The small molecule below binds the protein below.
Small molecule (SMILES): NC(=O)c1ccc(-c2ncc(-c3ccc(Cl)cc3)o2)cc1

Sequence of chain 1.A:
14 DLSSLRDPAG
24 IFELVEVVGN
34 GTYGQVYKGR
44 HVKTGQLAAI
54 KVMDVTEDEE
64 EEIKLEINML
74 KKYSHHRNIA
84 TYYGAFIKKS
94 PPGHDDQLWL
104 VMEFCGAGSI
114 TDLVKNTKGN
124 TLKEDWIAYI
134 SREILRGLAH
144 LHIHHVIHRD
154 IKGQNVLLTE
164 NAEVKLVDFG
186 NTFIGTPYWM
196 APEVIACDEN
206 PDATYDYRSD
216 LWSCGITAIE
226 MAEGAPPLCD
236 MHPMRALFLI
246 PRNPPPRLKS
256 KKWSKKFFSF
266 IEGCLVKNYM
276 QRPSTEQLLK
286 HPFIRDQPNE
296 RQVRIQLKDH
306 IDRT

Binding-site contacts:
Ligand atom C5 contacts residue PHE107 of chain 1.A at 3.5 Å (hydrophobic).
Ligand atom O3 contacts residue LEU160 of chain 1.A at 3.4 Å.
Ligand atom C6 contacts residue TYR36 of chain 1.A at 4.0 Å (hydrophobic).
Ligand atom C17 contacts residue TYR36 of chain 1.A at 3.5 Å (hydrophobic).
Ligand atom C5 contacts residue CYS108 of chain 1.A at 3.1 Å (hydrophobic).
Ligand atom N4 contacts residue LEU160 of chain 1.A at 3.5 Å.
Ligand atom C12 contacts residue VAL31 of chain 1.A at 3.6 Å (hydrophobic).
Ligand atom CL21 contacts residue ASP171 of chain 1.A at 3.7 Å.
Ligand atom C8 contacts residue ALA52 of chain 1.A at 3.3 Å (hydrophobic).
Ligand atom C10 contacts residue VAL31 of chain 1.A at 3.7 Å (hydrophobic).
Ligand atom C12 contacts residue GLY111 of chain 1.A at 3.8 Å.
Ligand atom C8 contacts residue LEU160 of chain 1.A at 3.5 Å (hydrophobic).
Ligand atom C8 contacts residue GLU106 of chain 1.A at 3.3 Å.
Ligand atom C2 contacts residue VAL31 of chain 1.A at 3.6 Å (hydrophobic).
Ligand atom C2 contacts residue CYS108 of chain 1.A at 3.7 Å (hydrophobic).
Ligand atom C1 contacts residue LEU160 of chain 1.A at 3.5 Å (hydrophobic).
Ligand atom N4 contacts residue PHE107 of chain 1.A at 3.9 Å.
Ligand atom C9 contacts residue PHE107 of chain 1.A at 3.6 Å (hydrophobic).
Ligand atom C6 contacts residue VAL31 of chain 1.A at 3.6 Å (hydrophobic).
Ligand atom C5 contacts residue VAL31 of chain 1.A at 3.6 Å (hydrophobic).
Ligand atom C13 contacts residue VAL170 of chain 1.A at 3.8 Å (hydrophobic).
Ligand atom C14 contacts residue VAL170 of chain 1.A at 4.0 Å (hydrophobic).
Ligand atom CL21 contacts residue LYS54 of chain 1.A at 4.0 Å.
Ligand atom C16 contacts residue MET105 of chain 1.A at 3.9 Å (hydrophobic).
Ligand atom N4 contacts residue ALA52 of chain 1.A at 4.0 Å.
Ligand atom C7 contacts residue ALA52 of chain 1.A at 3.7 Å (hydrophobic).
Ligand atom C9 contacts residue VAL31 of chain 1.A at 3.6 Å (hydrophobic).
Ligand atom C11 contacts residue VAL170 of chain 1.A at 3.9 Å (hydrophobic).
Ligand atom C8 contacts residue CYS108 of chain 1.A at 3.8 Å (hydrophobic).
Ligand atom C14 contacts residue TYR36 of chain 1.A at 3.7 Å (hydrophobic).
Ligand atom N4 contacts residue CYS108 of chain 1.A at 3.0 Å (h-bond).
Ligand atom N4 contacts residue GLU106 of chain 1.A at 3.9 Å.
Ligand atom C13 contacts residue ALA52 of chain 1.A at 3.8 Å (hydrophobic).
Ligand atom O19 contacts residue GLY111 of chain 1.A at 3.9 Å.
Ligand atom C7 contacts residue LEU160 of chain 1.A at 3.4 Å (hydrophobic).
Ligand atom O19 contacts residue ASP115 of chain 1.A at 3.5 Å (salt-bridge).
Ligand atom C15 contacts residue GLY111 of chain 1.A at 4.0 Å.
Ligand atom C11 contacts residue ALA52 of chain 1.A at 4.0 Å (hydrophobic).
Ligand atom O3 contacts residue VAL31 of chain 1.A at 4.0 Å.
Ligand atom C9 contacts residue CYS108 of chain 1.A at 3.4 Å (hydrophobic).